Sequence of chain 1.A:
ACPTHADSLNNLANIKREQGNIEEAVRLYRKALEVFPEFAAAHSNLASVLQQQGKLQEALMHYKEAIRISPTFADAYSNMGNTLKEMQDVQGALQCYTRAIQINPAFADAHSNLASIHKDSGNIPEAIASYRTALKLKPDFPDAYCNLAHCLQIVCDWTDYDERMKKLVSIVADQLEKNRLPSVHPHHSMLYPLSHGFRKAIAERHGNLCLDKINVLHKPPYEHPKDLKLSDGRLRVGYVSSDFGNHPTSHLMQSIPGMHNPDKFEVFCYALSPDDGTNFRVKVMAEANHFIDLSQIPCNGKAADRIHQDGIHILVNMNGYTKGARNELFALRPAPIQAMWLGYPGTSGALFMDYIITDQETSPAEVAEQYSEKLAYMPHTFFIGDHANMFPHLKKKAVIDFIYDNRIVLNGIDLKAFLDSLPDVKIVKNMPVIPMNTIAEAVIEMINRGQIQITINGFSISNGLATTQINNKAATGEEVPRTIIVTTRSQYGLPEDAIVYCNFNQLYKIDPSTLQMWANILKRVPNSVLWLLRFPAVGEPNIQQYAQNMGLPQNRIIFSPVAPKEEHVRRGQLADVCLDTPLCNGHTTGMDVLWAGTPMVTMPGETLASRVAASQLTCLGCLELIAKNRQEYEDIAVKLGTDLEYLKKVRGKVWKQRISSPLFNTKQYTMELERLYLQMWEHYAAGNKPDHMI

Sequence of chain 2.A:
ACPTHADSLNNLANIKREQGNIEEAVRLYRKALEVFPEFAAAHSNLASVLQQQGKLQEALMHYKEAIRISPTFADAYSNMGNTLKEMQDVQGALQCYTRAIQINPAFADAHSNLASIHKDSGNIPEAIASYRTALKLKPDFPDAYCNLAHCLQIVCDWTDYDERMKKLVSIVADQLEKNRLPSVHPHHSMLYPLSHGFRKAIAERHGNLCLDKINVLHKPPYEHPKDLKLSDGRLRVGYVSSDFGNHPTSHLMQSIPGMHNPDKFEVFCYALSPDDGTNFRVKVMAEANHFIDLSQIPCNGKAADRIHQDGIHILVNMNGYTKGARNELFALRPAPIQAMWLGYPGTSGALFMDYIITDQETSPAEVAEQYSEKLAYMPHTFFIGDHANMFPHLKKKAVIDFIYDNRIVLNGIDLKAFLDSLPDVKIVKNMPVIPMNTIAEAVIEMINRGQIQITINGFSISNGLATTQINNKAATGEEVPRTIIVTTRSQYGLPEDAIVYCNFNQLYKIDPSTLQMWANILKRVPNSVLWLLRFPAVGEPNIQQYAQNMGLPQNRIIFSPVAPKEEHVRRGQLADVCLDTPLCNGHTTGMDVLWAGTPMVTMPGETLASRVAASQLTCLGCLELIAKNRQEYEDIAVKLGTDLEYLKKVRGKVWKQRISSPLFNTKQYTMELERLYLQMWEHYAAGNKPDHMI

This protein binds this small molecule.
Small molecule (SMILES): CCNC(=O)CCc1ccc2n1[B-](F)(F)n1c(C)cc(C)c1C2

Binding-site contacts:
Ligand atom C1 contacts residue ILE156 of chain 2.A at 3.8 Å (hydrophobic).
Ligand atom C5 contacts residue TYR532 of chain 2.A at 4.1 Å (hydrophobic).
Ligand atom C3 contacts residue NJ51 of chain 2.C at 4.3 Å.
Ligand atom F1 contacts residue PRO560 of chain 2.A at 3.2 Å.
Ligand atom C1 contacts residue GLY124 of chain 2.A at 4.2 Å.
Ligand atom B1 contacts residue PRO560 of chain 2.A at 4.2 Å.
Ligand atom C1 contacts residue ILE126 of chain 2.A at 3.4 Å (hydrophobic).
Ligand atom N2 contacts residue GLY94 of chain 1.A at 4.0 Å.
Ligand atom N1 contacts residue PRO560 of chain 2.A at 4.0 Å.
Ligand atom O1 contacts residue VAL586 of chain 2.A at 4.2 Å.
Ligand atom C9 contacts residue GLY94 of chain 1.A at 4.1 Å.
Ligand atom C5 contacts residue GLN530 of chain 2.A at 3.9 Å.
Ligand atom C4 contacts residue PRO560 of chain 2.A at 4.0 Å (hydrophobic).
Ligand atom C7 contacts residue GLN93 of chain 1.A at 3.9 Å.
Ligand atom C10 contacts residue GLY94 of chain 1.A at 4.2 Å.
Ligand atom C15 contacts residue LEU86 of chain 1.A at 4.0 Å (hydrophobic).
Ligand atom C5 contacts residue PHE559 of chain 2.A at 3.7 Å (hydrophobic).
Ligand atom C8 contacts residue GLN97 of chain 1.A at 4.1 Å.
Ligand atom C3 contacts residue PRO560 of chain 2.A at 4.2 Å (hydrophobic).
Ligand atom F1 contacts residue ARG558 of chain 2.A at 4.2 Å.
Ligand atom F1 contacts residue PHE559 of chain 2.A at 3.2 Å.
Ligand atom C13 contacts residue VAL586 of chain 2.A at 4.0 Å (hydrophobic).
Ligand atom C6 contacts residue PRO560 of chain 2.A at 4.0 Å (hydrophobic).
Ligand atom C9 contacts residue GLN93 of chain 1.A at 3.5 Å.
Ligand atom C15 contacts residue GLY94 of chain 1.A at 4.1 Å.
Ligand atom F2 contacts residue PHE559 of chain 2.A at 3.1 Å.
Ligand atom C10 contacts residue GLN93 of chain 1.A at 4.1 Å.
Ligand atom C3 contacts residue ILE156 of chain 2.A at 3.6 Å (hydrophobic).
Ligand atom C5 contacts residue PRO560 of chain 2.A at 4.2 Å (hydrophobic).
Ligand atom C7 contacts residue PRO560 of chain 2.A at 4.2 Å (hydrophobic).
Ligand atom C2 contacts residue ILE156 of chain 2.A at 4.0 Å (hydrophobic).
Ligand atom C8 contacts residue GLN93 of chain 1.A at 3.8 Å.
Ligand atom C7 contacts residue GLN97 of chain 1.A at 4.1 Å.
Ligand atom C2 contacts residue PRO560 of chain 2.A at 4.2 Å (hydrophobic).
Ligand atom O1 contacts residue ARG558 of chain 2.A at 3.6 Å.
Ligand atom B1 contacts residue PHE559 of chain 2.A at 3.8 Å.
Ligand atom C12 contacts residue VAL586 of chain 2.A at 4.2 Å (hydrophobic).
Ligand atom C16 contacts residue LEU86 of chain 1.A at 3.8 Å (hydrophobic).
Ligand atom C9 contacts residue GLN97 of chain 1.A at 3.9 Å.
Ligand atom C14 contacts residue VAL586 of chain 2.A at 4.3 Å (hydrophobic).